A small-molecule ligand and the protein it binds are described below.
Small molecule (SMILES): O[C@@H]1[C@@H](O)[C@H](O)OC[C@H]1O

Binding-site contacts:
Ligand atom C1 contacts residue GLN108 of chain 1.A at 4.3 Å.
Ligand atom C3 contacts residue TYR46 of chain 1.A at 4.1 Å (hydrophobic).
Ligand atom O1 contacts residue XYP1 of chain 1.L at 3.7 Å.
Ligand atom O5 contacts residue GLN108 of chain 1.A at 3.5 Å (h-bond).
Ligand atom C2 contacts residue TYR46 of chain 1.A at 3.8 Å (hydrophobic).
Ligand atom O2 contacts residue XYP1 of chain 1.L at 3.0 Å (h-bond).
Ligand atom O2 contacts residue TYR46 of chain 1.A at 4.4 Å.
Ligand atom C2 contacts residue XYP1 of chain 1.L at 3.6 Å.
Ligand atom C1 contacts residue XYP1 of chain 1.L at 4.2 Å.
Ligand atom O5 contacts residue TYR46 of chain 1.A at 4.3 Å.
Ligand atom O3 contacts residue XYP1 of chain 1.L at 4.4 Å.
Ligand atom C5 contacts residue GLN108 of chain 1.A at 4.3 Å.
Ligand atom C4 contacts residue TYR46 of chain 1.A at 3.8 Å (hydrophobic).
Ligand atom O1 contacts residue TYR46 of chain 1.A at 4.1 Å.
Ligand atom O1 contacts residue GLN108 of chain 1.A at 4.0 Å.
Ligand atom O3 contacts residue TYR46 of chain 1.A at 3.5 Å (h-bond).

Sequence of chain 1.A:
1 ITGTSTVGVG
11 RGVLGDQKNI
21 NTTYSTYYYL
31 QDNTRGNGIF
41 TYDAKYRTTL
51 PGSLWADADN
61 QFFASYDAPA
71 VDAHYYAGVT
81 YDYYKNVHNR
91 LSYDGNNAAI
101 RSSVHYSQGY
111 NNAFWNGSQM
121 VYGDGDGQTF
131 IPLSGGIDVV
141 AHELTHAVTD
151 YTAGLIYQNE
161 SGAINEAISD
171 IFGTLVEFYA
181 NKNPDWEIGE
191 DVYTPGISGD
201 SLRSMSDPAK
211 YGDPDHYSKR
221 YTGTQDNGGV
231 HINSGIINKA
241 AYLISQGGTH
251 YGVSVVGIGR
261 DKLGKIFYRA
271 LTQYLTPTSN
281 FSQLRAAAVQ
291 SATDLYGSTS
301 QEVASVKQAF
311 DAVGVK